Sequence of chain 2.C:
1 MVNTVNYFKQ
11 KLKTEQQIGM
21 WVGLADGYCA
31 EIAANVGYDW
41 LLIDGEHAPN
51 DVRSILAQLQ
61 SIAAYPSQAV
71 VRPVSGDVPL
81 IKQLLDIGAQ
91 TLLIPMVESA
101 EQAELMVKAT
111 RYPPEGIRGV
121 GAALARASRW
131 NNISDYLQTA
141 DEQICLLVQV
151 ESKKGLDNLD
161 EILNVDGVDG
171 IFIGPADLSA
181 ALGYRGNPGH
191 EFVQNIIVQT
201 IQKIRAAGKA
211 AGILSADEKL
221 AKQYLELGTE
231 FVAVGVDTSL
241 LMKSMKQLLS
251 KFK

Sequence of chain 2.A:
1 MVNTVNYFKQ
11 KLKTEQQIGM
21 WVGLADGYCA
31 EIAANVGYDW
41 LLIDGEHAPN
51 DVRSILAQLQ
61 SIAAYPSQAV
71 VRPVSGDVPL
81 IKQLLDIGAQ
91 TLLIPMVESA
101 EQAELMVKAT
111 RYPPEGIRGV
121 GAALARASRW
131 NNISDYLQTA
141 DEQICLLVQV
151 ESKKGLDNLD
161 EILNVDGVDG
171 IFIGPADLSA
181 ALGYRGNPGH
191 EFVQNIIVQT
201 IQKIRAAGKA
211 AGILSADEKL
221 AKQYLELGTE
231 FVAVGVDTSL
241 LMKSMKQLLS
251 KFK

Binding-site contacts:
Ligand atom O3 contacts residue CO1 of chain 2.J at 2.1 Å.
Ligand atom C contacts residue ASP177 of chain 2.C at 4.0 Å.
Ligand atom CA contacts residue CO1 of chain 2.J at 2.8 Å.
Ligand atom OXT contacts residue PRO175 of chain 2.C at 3.1 Å (h-bond).
Ligand atom C contacts residue PRO175 of chain 2.C at 3.8 Å (hydrophobic).
Ligand atom CA contacts residue GLN149 of chain 2.C at 3.8 Å.
Ligand atom CB contacts residue GLY174 of chain 2.C at 4.1 Å.
Ligand atom CA contacts residue PHE172 of chain 2.C at 4.4 Å (hydrophobic).
Ligand atom CB contacts residue LEU214 of chain 2.C at 3.9 Å (hydrophobic).
Ligand atom OXT contacts residue GLY174 of chain 2.C at 3.2 Å.
Ligand atom O3 contacts residue GLY174 of chain 2.C at 4.0 Å.
Ligand atom CB contacts residue PHE172 of chain 2.C at 3.7 Å (hydrophobic).
Ligand atom O contacts residue GLY174 of chain 2.C at 3.5 Å.
Ligand atom CA contacts residue GLY174 of chain 2.C at 3.6 Å.
Ligand atom O3 contacts residue GLU151 of chain 2.C at 3.2 Å (salt-bridge).
Ligand atom C contacts residue GLU151 of chain 2.C at 3.8 Å.
Ligand atom OXT contacts residue ASP177 of chain 2.C at 4.0 Å.
Ligand atom O contacts residue GLU151 of chain 2.C at 3.0 Å (salt-bridge).
Ligand atom C contacts residue CO1 of chain 2.J at 2.9 Å.
Ligand atom O3 contacts residue ASP177 of chain 2.C at 4.1 Å.
Ligand atom CB contacts residue TRP21 of chain 2.C at 4.1 Å (hydrophobic).
Ligand atom CB contacts residue ARG72 of chain 2.C at 4.0 Å.
Ligand atom O contacts residue ALA176 of chain 2.C at 3.6 Å.
Ligand atom CB contacts residue CO1 of chain 2.J at 4.2 Å.
Ligand atom C contacts residue GLY174 of chain 2.C at 3.3 Å.
Ligand atom CB contacts residue GLN149 of chain 2.C at 4.3 Å.
Ligand atom O contacts residue PRO175 of chain 2.C at 4.2 Å.
Ligand atom OXT contacts residue ALA176 of chain 2.C at 2.8 Å (h-bond).
Ligand atom O contacts residue VAL120 of chain 2.A at 4.0 Å.
Ligand atom CA contacts residue GLU151 of chain 2.C at 3.9 Å.
Ligand atom O contacts residue ASP177 of chain 2.C at 3.1 Å (salt-bridge).
Ligand atom C contacts residue ALA176 of chain 2.C at 3.6 Å (hydrophobic).
Ligand atom CA contacts residue ARG72 of chain 2.C at 3.8 Å.
Ligand atom O contacts residue CO1 of chain 2.J at 2.1 Å.
Ligand atom O3 contacts residue ARG72 of chain 2.C at 2.8 Å (salt-bridge).
Ligand atom OXT contacts residue CO1 of chain 2.J at 4.1 Å.
Ligand atom O3 contacts residue GLN149 of chain 2.C at 3.0 Å (h-bond).

This protein binds this small molecule.
Small molecule (SMILES): CC(=O)C(=O)O